Sequence of chain 30.B:
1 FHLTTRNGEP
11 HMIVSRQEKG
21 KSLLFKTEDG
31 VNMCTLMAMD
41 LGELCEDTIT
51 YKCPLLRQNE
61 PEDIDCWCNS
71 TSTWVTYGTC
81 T

Binding-site contacts:
Ligand atom O6 contacts residue ASN75 of chain 30.A at 3.8 Å.
Ligand atom O6 contacts residue CYS45 of chain 30.B at 3.4 Å (h-bond).
Ligand atom O3 contacts residue NAG1 of chain 30.N at 2.4 Å (h-bond).
Ligand atom C5 contacts residue ASN75 of chain 30.A at 3.2 Å.
Ligand atom O5 contacts residue THR48 of chain 30.B at 4.0 Å.
Ligand atom C8 contacts residue ASN75 of chain 30.A at 3.0 Å.
Ligand atom C4 contacts residue ASN75 of chain 30.A at 4.0 Å.
Ligand atom C6 contacts residue NAG1 of chain 30.N at 3.4 Å.
Ligand atom C3 contacts residue NAG1 of chain 30.N at 3.3 Å.
Ligand atom O4 contacts residue NAG1 of chain 30.N at 1.6 Å.
Ligand atom N2 contacts residue ASN75 of chain 30.A at 3.0 Å (h-bond).
Ligand atom C1 contacts residue ASN75 of chain 30.A at 1.3 Å.
Ligand atom O6 contacts residue NAG1 of chain 30.N at 4.1 Å.
Ligand atom C6 contacts residue CYS45 of chain 30.B at 4.4 Å (hydrophobic).
Ligand atom C8 contacts residue PHE98 of chain 30.A at 3.6 Å (hydrophobic).
Ligand atom C7 contacts residue ASN75 of chain 30.A at 2.8 Å.
Ligand atom C5 contacts residue NAG1 of chain 30.N at 3.7 Å.
Ligand atom C6 contacts residue ASN75 of chain 30.A at 3.8 Å.
Ligand atom C3 contacts residue ASN75 of chain 30.A at 3.5 Å.
Ligand atom C6 contacts residue THR48 of chain 30.B at 4.4 Å.
Ligand atom C2 contacts residue NAG1 of chain 30.N at 4.1 Å.
Ligand atom O5 contacts residue ASN75 of chain 30.A at 2.1 Å (h-bond).
Ligand atom O7 contacts residue MET126 of chain 30.A at 3.1 Å.
Ligand atom C7 contacts residue MET126 of chain 30.A at 3.8 Å (hydrophobic).
Ligand atom C2 contacts residue ASN75 of chain 30.A at 2.6 Å.
Ligand atom C8 contacts residue MET126 of chain 30.A at 3.7 Å (hydrophobic).
Ligand atom O6 contacts residue THR48 of chain 30.B at 4.0 Å.
Ligand atom C4 contacts residue NAG1 of chain 30.N at 2.9 Å.
Ligand atom O6 contacts residue GLU46 of chain 30.B at 3.8 Å.
Ligand atom O7 contacts residue ASN75 of chain 30.A at 3.2 Å (h-bond).

A protein and the small-molecule ligand that binds it are described below.
Small molecule (SMILES): CC(=O)N[C@@H]1[C@@H](O)[C@H](O)[C@@H](CO)O[C@H]1O

Sequence of chain 30.A:
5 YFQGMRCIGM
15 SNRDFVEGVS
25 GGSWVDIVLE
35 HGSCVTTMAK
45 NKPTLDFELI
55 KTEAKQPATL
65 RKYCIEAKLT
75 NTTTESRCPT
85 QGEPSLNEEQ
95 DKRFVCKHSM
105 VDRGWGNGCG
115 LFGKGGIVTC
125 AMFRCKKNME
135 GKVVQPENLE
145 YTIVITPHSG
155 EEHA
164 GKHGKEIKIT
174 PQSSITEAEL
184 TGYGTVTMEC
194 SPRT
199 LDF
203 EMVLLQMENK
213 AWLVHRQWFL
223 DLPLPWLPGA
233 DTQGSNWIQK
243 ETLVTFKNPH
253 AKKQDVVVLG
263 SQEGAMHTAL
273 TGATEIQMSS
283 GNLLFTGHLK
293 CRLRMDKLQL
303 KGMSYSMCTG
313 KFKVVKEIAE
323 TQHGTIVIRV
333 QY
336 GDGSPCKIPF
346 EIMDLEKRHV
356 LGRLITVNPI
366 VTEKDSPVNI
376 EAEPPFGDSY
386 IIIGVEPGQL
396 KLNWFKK